Sequence of chain 2.A:
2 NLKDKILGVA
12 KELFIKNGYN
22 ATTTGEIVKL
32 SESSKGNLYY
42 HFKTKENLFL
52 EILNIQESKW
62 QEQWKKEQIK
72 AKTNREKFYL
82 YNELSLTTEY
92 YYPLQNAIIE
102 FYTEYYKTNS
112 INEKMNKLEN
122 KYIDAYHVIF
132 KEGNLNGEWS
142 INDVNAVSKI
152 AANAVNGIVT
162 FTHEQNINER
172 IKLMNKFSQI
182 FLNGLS

The small molecule below binds the protein below.
Small molecule (SMILES): CN(C)c1ccc(C(=C2C=CC(=[N+](C)C)C=C2)c2ccccc2)cc1

Binding-site contacts:
Ligand atom C22 contacts residue GLU90 of chain 2.C at 3.3 Å.
Ligand atom C12 contacts residue GLU90 of chain 2.C at 3.0 Å.
Ligand atom C15 contacts residue TYR123 of chain 2.C at 3.8 Å (hydrophobic).
Ligand atom C25 contacts residue ASN157 of chain 2.C at 4.0 Å.
Ligand atom C15 contacts residue ASN157 of chain 2.C at 3.8 Å.
Ligand atom C11 contacts residue GLU90 of chain 2.C at 3.0 Å.
Ligand atom C17 contacts residue GLU120 of chain 2.C at 4.1 Å.
Ligand atom C4 contacts residue TYR103 of chain 2.C at 3.6 Å (hydrophobic).
Ligand atom C18 contacts residue ASN157 of chain 2.C at 2.6 Å.
Ligand atom C22 contacts residue TRP61 of chain 2.C at 3.8 Å (hydrophobic).
Ligand atom C25 contacts residue ILE124 of chain 2.C at 3.0 Å (hydrophobic).
Ligand atom C24 contacts residue GLU120 of chain 2.C at 2.6 Å.
Ligand atom C16 contacts residue ASN157 of chain 2.C at 3.8 Å.
Ligand atom C14 contacts residue ASN157 of chain 2.C at 3.2 Å.
Ligand atom C18 contacts residue PHE162 of chain 2.A at 4.0 Å (hydrophobic).
Ligand atom C17 contacts residue TYR123 of chain 2.C at 3.9 Å (hydrophobic).
Ligand atom N2 contacts residue GLU90 of chain 2.C at 3.1 Å (salt-bridge).
Ligand atom C10 contacts residue GLN96 of chain 2.C at 4.0 Å.
Ligand atom C25 contacts residue ALA153 of chain 2.C at 3.0 Å (hydrophobic).
Ligand atom N3 contacts residue ASN157 of chain 2.C at 4.1 Å.
Ligand atom C23 contacts residue TYR93 of chain 2.C at 3.7 Å (hydrophobic).
Ligand atom C25 contacts residue ASN154 of chain 2.C at 3.2 Å.
Ligand atom C17 contacts residue ASN154 of chain 2.C at 4.1 Å.
Ligand atom N3 contacts residue ILE124 of chain 2.C at 3.5 Å.
Ligand atom C16 contacts residue GLU120 of chain 2.C at 3.8 Å.
Ligand atom N3 contacts residue ASN154 of chain 2.C at 3.4 Å (h-bond).
Ligand atom C22 contacts residue THR89 of chain 2.C at 4.1 Å.
Ligand atom C17 contacts residue ASN157 of chain 2.C at 3.3 Å.
Ligand atom C13 contacts residue GLU90 of chain 2.C at 3.8 Å.
Ligand atom N3 contacts residue GLU120 of chain 2.C at 3.8 Å.
Ligand atom C19 contacts residue ASN157 of chain 2.C at 2.5 Å.
Ligand atom C12 contacts residue TYR123 of chain 2.C at 4.1 Å (hydrophobic).
Ligand atom C13 contacts residue ASN157 of chain 2.C at 3.7 Å.
Ligand atom C24 contacts residue ILE124 of chain 2.C at 3.9 Å (hydrophobic).
Ligand atom C23 contacts residue GLU90 of chain 2.C at 3.7 Å.
Ligand atom C18 contacts residue ASN154 of chain 2.C at 3.8 Å.
Ligand atom C24 contacts residue ASN154 of chain 2.C at 3.8 Å.
Ligand atom C1 contacts residue ASN157 of chain 2.C at 4.1 Å.
Ligand atom C10 contacts residue GLU90 of chain 2.C at 3.6 Å.
Ligand atom C16 contacts residue TYR123 of chain 2.C at 3.4 Å (hydrophobic).

Sequence of chain 2.C:
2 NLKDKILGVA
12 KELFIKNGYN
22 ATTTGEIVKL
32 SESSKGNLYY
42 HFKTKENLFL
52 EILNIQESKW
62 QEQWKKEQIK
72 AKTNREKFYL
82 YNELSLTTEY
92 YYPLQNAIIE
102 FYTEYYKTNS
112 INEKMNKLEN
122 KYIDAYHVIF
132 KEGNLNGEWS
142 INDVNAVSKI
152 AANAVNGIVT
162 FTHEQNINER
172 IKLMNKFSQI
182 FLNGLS